Binding-site contacts:
Ligand atom O contacts residue TRP154 of chain 22.A at 4.1 Å.
Ligand atom O contacts residue LEU75 of chain 23.A at 3.8 Å.
Ligand atom C contacts residue ARG216 of chain 22.A at 3.6 Å.
Ligand atom OXT contacts residue MET78 of chain 23.A at 3.5 Å (h-bond).
Ligand atom C contacts residue TRP154 of chain 22.A at 4.1 Å (hydrophobic).
Ligand atom OXT contacts residue ARG216 of chain 22.A at 3.0 Å (salt-bridge).
Ligand atom O contacts residue MET78 of chain 23.A at 3.9 Å.
Ligand atom OXT contacts residue ARG229 of chain 23.A at 3.1 Å (salt-bridge).
Ligand atom N contacts residue SER151 of chain 22.A at 3.5 Å (h-bond).
Ligand atom CA contacts residue CYS1 of chain 23.P at 2.4 Å (hydrophobic).
Ligand atom O contacts residue ARG229 of chain 23.A at 2.9 Å (salt-bridge).
Ligand atom O contacts residue ARG216 of chain 22.A at 2.9 Å (salt-bridge).
Ligand atom CA contacts residue SER151 of chain 22.A at 4.0 Å.
Ligand atom N contacts residue TYR152 of chain 22.A at 4.2 Å.
Ligand atom C contacts residue MET78 of chain 23.A at 3.6 Å (hydrophobic).
Ligand atom N contacts residue MET78 of chain 23.A at 3.8 Å.
Ligand atom CA contacts residue TRP154 of chain 22.A at 4.3 Å (hydrophobic).
Ligand atom C contacts residue LEU75 of chain 23.A at 4.2 Å (hydrophobic).
Ligand atom OXT contacts residue CYS1 of chain 23.P at 4.0 Å.
Ligand atom CA contacts residue MET78 of chain 23.A at 4.0 Å (hydrophobic).
Ligand atom C contacts residue CYS1 of chain 23.P at 3.7 Å (hydrophobic).
Ligand atom N contacts residue ASP150 of chain 22.A at 3.4 Å (salt-bridge).
Ligand atom C contacts residue ARG229 of chain 23.A at 3.7 Å.
Ligand atom N contacts residue CYS1 of chain 23.P at 1.3 Å.
Ligand atom OXT contacts residue ASP150 of chain 22.A at 4.3 Å.
Ligand atom CA contacts residue LEU75 of chain 23.A at 3.7 Å (hydrophobic).
Ligand atom CA contacts residue GLN155 of chain 22.A at 4.3 Å.

Sequence of chain 23.A:
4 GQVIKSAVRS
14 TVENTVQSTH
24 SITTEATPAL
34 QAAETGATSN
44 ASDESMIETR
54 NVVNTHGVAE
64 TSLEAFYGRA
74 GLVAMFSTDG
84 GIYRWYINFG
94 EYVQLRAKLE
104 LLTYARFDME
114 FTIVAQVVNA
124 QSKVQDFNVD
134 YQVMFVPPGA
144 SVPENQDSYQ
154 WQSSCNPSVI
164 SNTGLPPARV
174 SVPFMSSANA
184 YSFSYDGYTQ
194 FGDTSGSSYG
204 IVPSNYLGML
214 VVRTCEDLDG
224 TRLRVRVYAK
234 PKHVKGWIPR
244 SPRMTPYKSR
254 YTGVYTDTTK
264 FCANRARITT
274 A

This protein binds this small molecule.
Small molecule (SMILES): NCC(=O)O

Sequence of chain 22.A:
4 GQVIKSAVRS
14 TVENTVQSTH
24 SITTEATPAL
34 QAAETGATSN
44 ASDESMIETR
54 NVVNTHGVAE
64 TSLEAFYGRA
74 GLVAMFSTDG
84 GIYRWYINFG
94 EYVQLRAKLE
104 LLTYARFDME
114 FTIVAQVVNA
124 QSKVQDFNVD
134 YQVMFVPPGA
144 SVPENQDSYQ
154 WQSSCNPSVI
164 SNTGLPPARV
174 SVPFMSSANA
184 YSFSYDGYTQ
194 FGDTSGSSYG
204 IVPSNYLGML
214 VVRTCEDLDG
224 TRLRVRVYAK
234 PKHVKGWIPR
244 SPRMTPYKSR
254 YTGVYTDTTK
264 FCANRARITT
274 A